Sequence of chain 1.H:
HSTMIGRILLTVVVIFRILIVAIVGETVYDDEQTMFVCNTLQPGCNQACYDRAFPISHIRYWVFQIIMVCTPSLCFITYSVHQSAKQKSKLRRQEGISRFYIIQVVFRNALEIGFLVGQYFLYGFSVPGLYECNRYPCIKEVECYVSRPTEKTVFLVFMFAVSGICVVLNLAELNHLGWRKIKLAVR

The protein below binds the small molecule below.
Small molecule (SMILES): CC(C)CCC[C@@H](C)[C@H]1CC[C@H]2[C@@H]3CC=C4C[C@@H](OC(=O)CCC(=O)O)CC[C@]4(C)[C@H]3CC[C@]12C

Binding-site contacts:
Ligand atom CAT contacts residue ILE22 of chain 1.H at 3.7 Å (hydrophobic).
Ligand atom CAD contacts residue ILE201 of chain 1.I at 3.6 Å (hydrophobic).
Ligand atom CAR contacts residue ILE22 of chain 1.H at 3.7 Å (hydrophobic).
Ligand atom CBB contacts residue PRO89 of chain 1.I at 4.2 Å (hydrophobic).
Ligand atom CBH contacts residue PHE198 of chain 1.I at 4.4 Å (hydrophobic).
Ligand atom CBC contacts residue ILE22 of chain 1.H at 3.8 Å (hydrophobic).
Ligand atom CAR contacts residue PHE198 of chain 1.I at 4.0 Å (hydrophobic).
Ligand atom CAE contacts residue PHE205 of chain 1.I at 3.8 Å (hydrophobic).
Ligand atom CAU contacts residue CYS92 of chain 1.I at 3.9 Å (hydrophobic).
Ligand atom CAD contacts residue PHE205 of chain 1.I at 3.8 Å (hydrophobic).
Ligand atom CBB contacts residue THR88 of chain 1.I at 3.8 Å.
Ligand atom CAS contacts residue PHE198 of chain 1.I at 3.9 Å (hydrophobic).
Ligand atom CAD contacts residue PHE198 of chain 1.I at 4.3 Å (hydrophobic).
Ligand atom CAS contacts residue CYS92 of chain 1.I at 4.5 Å (hydrophobic).
Ligand atom CAY contacts residue ILE22 of chain 1.H at 4.4 Å (hydrophobic).
Ligand atom CAT contacts residue PHE198 of chain 1.I at 3.5 Å (hydrophobic).

Sequence of chain 1.I:
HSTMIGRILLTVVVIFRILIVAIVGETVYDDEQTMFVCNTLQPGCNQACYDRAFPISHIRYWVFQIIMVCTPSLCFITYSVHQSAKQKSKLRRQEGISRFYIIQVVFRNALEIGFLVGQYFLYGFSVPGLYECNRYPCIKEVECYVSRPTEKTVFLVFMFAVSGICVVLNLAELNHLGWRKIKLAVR